Sequence of chain 2.B:
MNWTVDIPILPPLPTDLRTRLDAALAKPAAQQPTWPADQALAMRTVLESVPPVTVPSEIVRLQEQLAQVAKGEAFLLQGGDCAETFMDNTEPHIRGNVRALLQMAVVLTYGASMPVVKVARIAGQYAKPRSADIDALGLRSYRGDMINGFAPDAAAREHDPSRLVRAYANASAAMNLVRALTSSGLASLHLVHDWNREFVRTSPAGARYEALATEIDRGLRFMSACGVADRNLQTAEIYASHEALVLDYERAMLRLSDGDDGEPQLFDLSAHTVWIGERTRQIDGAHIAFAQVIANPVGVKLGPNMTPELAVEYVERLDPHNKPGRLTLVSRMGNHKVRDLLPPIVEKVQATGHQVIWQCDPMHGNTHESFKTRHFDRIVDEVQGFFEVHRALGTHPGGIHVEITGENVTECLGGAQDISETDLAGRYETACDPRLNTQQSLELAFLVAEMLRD

The protein below binds the small molecule below.
Small molecule (SMILES): N[C@@H](Cc1ccccc1)C(=O)O

Binding-site contacts:
Ligand atom CD2 contacts residue LEU20 of chain 2.B at 3.8 Å (hydrophobic).
Ligand atom OXT contacts residue GLU55 of chain 2.B at 4.4 Å.
Ligand atom CZ contacts residue LEU20 of chain 2.B at 3.3 Å (hydrophobic).
Ligand atom CA contacts residue LEU28 of chain 2.B at 4.4 Å (hydrophobic).
Ligand atom CB contacts residue LEU20 of chain 2.B at 3.8 Å (hydrophobic).
Ligand atom CD1 contacts residue LEU20 of chain 2.B at 3.8 Å (hydrophobic).
Ligand atom C contacts residue LEU28 of chain 2.B at 4.0 Å (hydrophobic).
Ligand atom CA contacts residue ARG25 of chain 2.B at 3.9 Å.
Ligand atom N contacts residue ALA259 of chain 2.B at 4.1 Å.
Ligand atom CD1 contacts residue LEU273 of chain 2.B at 3.9 Å (hydrophobic).
Ligand atom CE1 contacts residue ARG262 of chain 2.B at 4.0 Å.
Ligand atom CE2 contacts residue LEU20 of chain 2.B at 3.5 Å (hydrophobic).
Ligand atom CB contacts residue ARG25 of chain 2.B at 3.5 Å.
Ligand atom CE1 contacts residue LEU263 of chain 2.B at 4.1 Å (hydrophobic).
Ligand atom CA contacts residue ARG258 of chain 2.B at 3.9 Å.
Ligand atom CD2 contacts residue ARG25 of chain 2.B at 4.0 Å.
Ligand atom CA contacts residue GLU55 of chain 2.B at 3.3 Å.
Ligand atom CE1 contacts residue LEU261 of chain 2.B at 3.6 Å (hydrophobic).
Ligand atom OXT contacts residue ARG25 of chain 2.B at 3.1 Å (salt-bridge).
Ligand atom N contacts residue ARG258 of chain 2.B at 2.8 Å (salt-bridge).
Ligand atom CB contacts residue LEU28 of chain 2.B at 3.5 Å (hydrophobic).
Ligand atom CD1 contacts residue LEU261 of chain 2.B at 3.8 Å (hydrophobic).
Ligand atom CB contacts residue LEU261 of chain 2.B at 4.5 Å (hydrophobic).
Ligand atom C contacts residue GLU55 of chain 2.B at 3.7 Å.
Ligand atom CG contacts residue LEU20 of chain 2.B at 3.6 Å (hydrophobic).
Ligand atom O contacts residue LEU28 of chain 2.B at 4.3 Å.
Ligand atom O contacts residue ARG258 of chain 2.B at 2.8 Å (salt-bridge).
Ligand atom N contacts residue GLU55 of chain 2.B at 2.9 Å (salt-bridge).
Ligand atom O contacts residue GLU55 of chain 2.B at 3.9 Å.
Ligand atom CE1 contacts residue LEU273 of chain 2.B at 4.0 Å (hydrophobic).
Ligand atom C contacts residue ARG25 of chain 2.B at 3.9 Å.
Ligand atom CE1 contacts residue LEU20 of chain 2.B at 3.5 Å (hydrophobic).
Ligand atom CG contacts residue ARG25 of chain 2.B at 4.2 Å.
Ligand atom CB contacts residue ARG258 of chain 2.B at 4.3 Å.
Ligand atom C contacts residue ARG258 of chain 2.B at 3.8 Å.
Ligand atom OXT contacts residue LEU28 of chain 2.B at 4.0 Å.
Ligand atom OXT contacts residue ARG258 of chain 2.B at 3.2 Å (salt-bridge).